Binding-site contacts:
Ligand atom CAI contacts residue GLN65 of chain 1.A at 3.5 Å.
Ligand atom N contacts residue SER57 of chain 1.A at 3.2 Å (h-bond).
Ligand atom CAO contacts residue HIS154 of chain 1.A at 3.5 Å.
Ligand atom NBA contacts residue LEU112 of chain 1.A at 3.6 Å (h-bond).
Ligand atom NAQ contacts residue SER57 of chain 1.A at 2.9 Å (h-bond).
Ligand atom CG1 contacts residue ARG56 of chain 1.A at 3.6 Å.
Ligand atom OAH contacts residue GLN65 of chain 1.A at 2.9 Å (h-bond).
Ligand atom OAF contacts residue VAL59 of chain 1.A at 3.6 Å.
Ligand atom NBA contacts residue GLN65 of chain 1.A at 3.6 Å.
Ligand atom CAV contacts residue VAL59 of chain 1.A at 3.7 Å (hydrophobic).
Ligand atom OAH contacts residue ZN1 of chain 1.B at 2.4 Å.
Ligand atom CAI contacts residue HIS154 of chain 1.A at 3.7 Å.
Ligand atom CAI contacts residue ZN1 of chain 1.B at 2.8 Å.
Ligand atom CAL contacts residue SER57 of chain 1.A at 3.4 Å.
Ligand atom CAP contacts residue LEU112 of chain 1.A at 3.4 Å (hydrophobic).
Ligand atom NBA contacts residue GLY60 of chain 1.A at 3.5 Å (h-bond).
Ligand atom OAE contacts residue ZN1 of chain 1.B at 2.3 Å.
Ligand atom CAT contacts residue SER57 of chain 1.A at 3.5 Å.
Ligand atom CG1 contacts residue SER57 of chain 1.A at 3.6 Å.
Ligand atom OAE contacts residue HIS158 of chain 1.A at 3.0 Å (h-bond).
Ligand atom CAM contacts residue HIS154 of chain 1.A at 3.1 Å.
Ligand atom CG2 contacts residue GLY110 of chain 1.A at 3.1 Å.
Ligand atom OAE contacts residue GLN65 of chain 1.A at 2.9 Å (h-bond).
Ligand atom O contacts residue VAL59 of chain 1.A at 2.9 Å (h-bond).
Ligand atom OAH contacts residue CSD111 of chain 1.A at 2.9 Å (h-bond).
Ligand atom OAE contacts residue HIS154 of chain 1.A at 3.4 Å.
Ligand atom CG2 contacts residue CSD111 of chain 1.A at 3.5 Å.
Ligand atom CB contacts residue CSD111 of chain 1.A at 3.5 Å.
Ligand atom CAP contacts residue GLY60 of chain 1.A at 3.4 Å.
Ligand atom NAR contacts residue SER57 of chain 1.A at 3.1 Å (h-bond).
Ligand atom O contacts residue GLY58 of chain 1.A at 3.3 Å.
Ligand atom NBA contacts residue ZN1 of chain 1.B at 2.9 Å.
Ligand atom CAI contacts residue GLU155 of chain 1.A at 2.8 Å.
Ligand atom CAI contacts residue GLY60 of chain 1.A at 3.1 Å.
Ligand atom OAH contacts residue LEU112 of chain 1.A at 2.5 Å (h-bond).
Ligand atom CAL contacts residue VAL59 of chain 1.A at 3.7 Å (hydrophobic).
Ligand atom CB contacts residue GLY110 of chain 1.A at 3.4 Å.
Ligand atom OAE contacts residue GLU155 of chain 1.A at 2.8 Å (salt-bridge).
Ligand atom CAO contacts residue GLU155 of chain 1.A at 3.7 Å.
Ligand atom CAY contacts residue GLY110 of chain 1.A at 3.6 Å.

Sequence of chain 1.A:
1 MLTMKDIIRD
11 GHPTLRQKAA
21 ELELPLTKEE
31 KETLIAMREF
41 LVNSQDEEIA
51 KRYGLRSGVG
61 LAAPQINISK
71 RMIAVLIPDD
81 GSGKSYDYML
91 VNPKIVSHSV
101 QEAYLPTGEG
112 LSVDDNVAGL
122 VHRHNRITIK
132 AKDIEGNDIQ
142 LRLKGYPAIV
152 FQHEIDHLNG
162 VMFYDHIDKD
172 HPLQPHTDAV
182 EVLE

The protein below binds the small molecule below.
Small molecule (SMILES): CCCC[C@H](CN(O)C=O)C(=O)[C@@H](NC(=O)Nc1ccc(C)cn1)C(C)C